Sequence of chain 1.H:
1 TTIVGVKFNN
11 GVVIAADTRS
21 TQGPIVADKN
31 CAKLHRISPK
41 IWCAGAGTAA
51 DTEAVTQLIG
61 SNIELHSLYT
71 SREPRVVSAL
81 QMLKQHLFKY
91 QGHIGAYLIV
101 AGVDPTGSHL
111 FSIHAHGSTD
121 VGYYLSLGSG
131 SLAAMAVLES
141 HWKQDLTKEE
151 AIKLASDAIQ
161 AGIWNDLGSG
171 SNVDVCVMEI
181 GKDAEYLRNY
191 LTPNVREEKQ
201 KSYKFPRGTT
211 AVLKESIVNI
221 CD

Binding-site contacts:
Ligand atom O contacts residue THR1 of chain 1.H at 2.4 Å (h-bond).
Ligand atom N contacts residue THR1 of chain 1.H at 3.6 Å.
Ligand atom N contacts residue ASP125 of chain 1.I at 3.9 Å.
Ligand atom CB contacts residue THR21 of chain 1.H at 3.8 Å.
Ligand atom CG contacts residue ASP125 of chain 1.I at 3.8 Å.
Ligand atom CD2 contacts residue ALA49 of chain 1.H at 3.9 Å (hydrophobic).
Ligand atom CA contacts residue GLY47 of chain 1.H at 3.5 Å.
Ligand atom O contacts residue THR21 of chain 1.H at 3.3 Å (h-bond).
Ligand atom O contacts residue GLY47 of chain 1.H at 3.3 Å (h-bond).
Ligand atom C contacts residue THR1 of chain 1.H at 1.4 Å.
Ligand atom N contacts residue GLY47 of chain 1.H at 3.2 Å (h-bond).
Ligand atom C3 contacts residue LYS33 of chain 1.H at 3.7 Å.
Ligand atom N contacts residue THR21 of chain 1.H at 2.7 Å (h-bond).
Ligand atom CD1 contacts residue THR52 of chain 1.H at 3.9 Å.
Ligand atom C3 contacts residue THR1 of chain 1.H at 2.5 Å.
Ligand atom C1 contacts residue THR1 of chain 1.H at 2.4 Å.
Ligand atom C3 contacts residue ARG19 of chain 1.H at 3.3 Å.
Ligand atom C contacts residue THR21 of chain 1.H at 3.6 Å.
Ligand atom CD1 contacts residue GLY45 of chain 1.H at 3.8 Å.
Ligand atom O contacts residue THR21 of chain 1.H at 3.3 Å (h-bond).
Ligand atom CH3 contacts residue ASP125 of chain 1.I at 3.8 Å.
Ligand atom C1 contacts residue SER129 of chain 1.H at 3.6 Å.
Ligand atom C contacts residue GLY47 of chain 1.H at 3.7 Å.
Ligand atom CD contacts residue ASP125 of chain 1.I at 3.7 Å.
Ligand atom O contacts residue ALA49 of chain 1.H at 3.1 Å (h-bond).
Ligand atom C contacts residue LYS33 of chain 1.H at 3.9 Å.
Ligand atom C2 contacts residue GLY168 of chain 1.H at 3.7 Å.
Ligand atom CD2 contacts residue SER20 of chain 1.H at 3.7 Å.
Ligand atom CA contacts residue THR1 of chain 1.H at 2.3 Å.
Ligand atom CD1 contacts residue ALA49 of chain 1.H at 3.5 Å (hydrophobic).
Ligand atom CA contacts residue THR21 of chain 1.H at 3.7 Å.
Ligand atom C3 contacts residue GLY168 of chain 1.H at 2.8 Å.
Ligand atom C2 contacts residue THR1 of chain 1.H at 1.5 Å.
Ligand atom CG contacts residue THR1 of chain 1.H at 3.5 Å.
Ligand atom O contacts residue THR1 of chain 1.H at 3.7 Å.
Ligand atom O contacts residue SER20 of chain 1.H at 3.4 Å.
Ligand atom CB contacts residue GLY47 of chain 1.H at 3.5 Å.
Ligand atom CA contacts residue THR21 of chain 1.H at 3.4 Å.
Ligand atom O contacts residue ALA46 of chain 1.H at 3.9 Å.
Ligand atom CB contacts residue THR1 of chain 1.H at 2.7 Å.

The small molecule below binds the protein below.
Small molecule (SMILES): CC(=O)N1CCC[C@H]1C(=O)N[C@@H](C)C(=O)N[C@@H](CC(C)C)[C@@H](O)[C@H](C)CO

Sequence of chain 1.I:
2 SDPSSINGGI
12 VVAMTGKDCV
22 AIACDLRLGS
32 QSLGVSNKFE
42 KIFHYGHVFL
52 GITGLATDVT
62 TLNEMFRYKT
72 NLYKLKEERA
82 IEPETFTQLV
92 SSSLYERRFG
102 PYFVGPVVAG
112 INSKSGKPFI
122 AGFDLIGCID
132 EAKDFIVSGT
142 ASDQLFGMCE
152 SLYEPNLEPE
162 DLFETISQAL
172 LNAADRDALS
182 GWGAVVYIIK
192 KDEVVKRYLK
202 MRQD